This protein binds this small molecule.
Small molecule (SMILES): O=c1[nH]cc(F)c(=O)[nH]1

Sequence of chain 1.C:
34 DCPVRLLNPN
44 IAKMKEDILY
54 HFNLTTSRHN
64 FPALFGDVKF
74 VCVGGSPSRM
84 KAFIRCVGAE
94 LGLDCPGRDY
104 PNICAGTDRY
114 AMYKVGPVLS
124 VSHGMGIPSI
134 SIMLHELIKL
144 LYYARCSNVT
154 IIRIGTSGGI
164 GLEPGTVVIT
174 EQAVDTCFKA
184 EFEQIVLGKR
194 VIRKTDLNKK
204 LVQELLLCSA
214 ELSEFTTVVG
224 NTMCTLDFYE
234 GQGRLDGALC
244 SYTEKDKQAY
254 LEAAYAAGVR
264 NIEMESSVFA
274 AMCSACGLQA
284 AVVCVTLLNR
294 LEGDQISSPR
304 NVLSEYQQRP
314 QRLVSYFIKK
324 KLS

Binding-site contacts:
Ligand atom C4 contacts residue GLY161 of chain 1.C at 3.3 Å.
Ligand atom F5 contacts residue GLY161 of chain 1.C at 3.8 Å.
Ligand atom C6 contacts residue SER160 of chain 1.C at 3.7 Å.
Ligand atom C2 contacts residue GLU266 of chain 1.C at 3.9 Å.
Ligand atom O4 contacts residue GLN235 of chain 1.C at 3.6 Å (h-bond).
Ligand atom O4 contacts residue LEU291 of chain 1.C at 3.7 Å.
Ligand atom C6 contacts residue GLY161 of chain 1.C at 4.0 Å.
Ligand atom O4 contacts residue GLY161 of chain 1.C at 3.3 Å.
Ligand atom C6 contacts residue PHE231 of chain 1.C at 4.0 Å (hydrophobic).
Ligand atom O2 contacts residue PHE231 of chain 1.C at 3.9 Å.
Ligand atom C6 contacts residue THR159 of chain 1.C at 3.9 Å.
Ligand atom F5 contacts residue LEU290 of chain 1.C at 3.7 Å.
Ligand atom C2 contacts residue GLN235 of chain 1.C at 3.4 Å.
Ligand atom O4 contacts residue ARG293 of chain 1.C at 4.1 Å.
Ligand atom C4 contacts residue SER160 of chain 1.C at 3.7 Å.
Ligand atom C5 contacts residue SER160 of chain 1.C at 3.4 Å.
Ligand atom C2 contacts residue PHE231 of chain 1.C at 3.5 Å (hydrophobic).
Ligand atom C2 contacts residue ILE265 of chain 1.C at 3.4 Å (hydrophobic).
Ligand atom N3 contacts residue ILE265 of chain 1.C at 3.4 Å (h-bond).
Ligand atom C4 contacts residue GLN235 of chain 1.C at 3.5 Å.
Ligand atom O2 contacts residue ILE265 of chain 1.C at 3.5 Å (h-bond).
Ligand atom C5 contacts residue PHE231 of chain 1.C at 3.9 Å (hydrophobic).
Ligand atom F5 contacts residue SER160 of chain 1.C at 3.3 Å.
Ligand atom N3 contacts residue GLY161 of chain 1.C at 3.7 Å.
Ligand atom N1 contacts residue THR159 of chain 1.C at 4.0 Å.
Ligand atom C4 contacts residue PHE231 of chain 1.C at 3.6 Å (hydrophobic).
Ligand atom N1 contacts residue SER160 of chain 1.C at 3.9 Å.
Ligand atom N3 contacts residue ARG237 of chain 1.C at 4.0 Å.
Ligand atom N3 contacts residue PHE231 of chain 1.C at 3.5 Å.
Ligand atom C5 contacts residue GLY161 of chain 1.C at 3.5 Å.
Ligand atom C4 contacts residue ARG237 of chain 1.C at 3.8 Å.
Ligand atom F5 contacts residue LEU291 of chain 1.C at 3.6 Å.
Ligand atom N1 contacts residue PHE231 of chain 1.C at 3.8 Å.
Ligand atom O2 contacts residue GLU266 of chain 1.C at 3.2 Å.
Ligand atom C4 contacts residue ILE265 of chain 1.C at 4.0 Å (hydrophobic).
Ligand atom O2 contacts residue GLN235 of chain 1.C at 2.8 Å (h-bond).
Ligand atom O2 contacts residue MET267 of chain 1.C at 3.4 Å.
Ligand atom F5 contacts residue ILE299 of chain 1.C at 3.4 Å.
Ligand atom O4 contacts residue ARG237 of chain 1.C at 3.0 Å (salt-bridge).
Ligand atom N3 contacts residue GLN235 of chain 1.C at 2.6 Å (h-bond).